Sequence of chain 7.A:
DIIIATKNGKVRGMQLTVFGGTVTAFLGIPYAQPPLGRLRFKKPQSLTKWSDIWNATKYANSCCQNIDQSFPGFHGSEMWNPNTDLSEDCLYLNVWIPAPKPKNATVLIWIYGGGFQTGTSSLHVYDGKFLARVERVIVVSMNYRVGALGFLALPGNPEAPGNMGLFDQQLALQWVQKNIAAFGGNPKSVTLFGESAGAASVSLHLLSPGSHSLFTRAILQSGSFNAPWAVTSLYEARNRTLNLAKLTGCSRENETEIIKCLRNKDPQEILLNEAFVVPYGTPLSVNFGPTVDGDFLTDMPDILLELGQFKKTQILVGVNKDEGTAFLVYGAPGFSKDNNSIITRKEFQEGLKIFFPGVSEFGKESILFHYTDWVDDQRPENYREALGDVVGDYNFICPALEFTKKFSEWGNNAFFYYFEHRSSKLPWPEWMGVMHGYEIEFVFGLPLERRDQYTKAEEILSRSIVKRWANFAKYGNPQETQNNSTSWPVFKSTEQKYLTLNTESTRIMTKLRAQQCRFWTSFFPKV

The protein below binds the small molecule below.
Small molecule (SMILES): CC(=O)N[C@H]1[C@H](O[C@H]2[C@H](O)[C@@H](NC(C)=O)CO[C@@H]2CO[C@H]2O[C@@H](C)[C@@H](O)[C@@H](O)[C@@H]2O)O[C@H](CO)[C@@H](O)[C@@H]1O

Binding-site contacts:
Ligand atom C2 contacts residue ASN241 of chain 7.A at 2.5 Å.
Ligand atom C3 contacts residue PHE278 of chain 7.A at 3.3 Å (hydrophobic).
Ligand atom C5 contacts residue ASN245 of chain 7.A at 3.7 Å.
Ligand atom C5 contacts residue ASN245 of chain 7.A at 3.9 Å.
Ligand atom O2 contacts residue PRO281 of chain 7.A at 3.8 Å.
Ligand atom C6 contacts residue ASN245 of chain 7.A at 3.7 Å.
Ligand atom O7 contacts residue PRO281 of chain 7.A at 3.5 Å.
Ligand atom C5 contacts residue PRO281 of chain 7.A at 4.2 Å (hydrophobic).
Ligand atom O3 contacts residue VAL280 of chain 7.A at 3.7 Å.
Ligand atom C4 contacts residue ASN241 of chain 7.A at 4.3 Å.
Ligand atom C3 contacts residue PRO281 of chain 7.A at 4.3 Å (hydrophobic).
Ligand atom C6 contacts residue LEU249 of chain 7.A at 3.9 Å (hydrophobic).
Ligand atom C1 contacts residue ASN245 of chain 7.A at 4.0 Å.
Ligand atom C7 contacts residue PRO281 of chain 7.A at 3.8 Å (hydrophobic).
Ligand atom O3 contacts residue PRO281 of chain 7.A at 4.0 Å.
Ligand atom O5 contacts residue ASN241 of chain 7.A at 2.3 Å (h-bond).
Ligand atom O3 contacts residue PRO281 of chain 7.A at 3.8 Å.
Ligand atom O5 contacts residue ASN245 of chain 7.A at 3.0 Å (h-bond).
Ligand atom C2 contacts residue PRO281 of chain 7.A at 4.4 Å (hydrophobic).
Ligand atom C8 contacts residue TYR282 of chain 7.A at 4.2 Å (hydrophobic).
Ligand atom O3 contacts residue PHE278 of chain 7.A at 3.3 Å (h-bond).
Ligand atom C3 contacts residue ASN241 of chain 7.A at 3.9 Å.
Ligand atom O7 contacts residue ASN241 of chain 7.A at 3.9 Å.
Ligand atom C8 contacts residue PRO281 of chain 7.A at 3.4 Å (hydrophobic).
Ligand atom C1 contacts residue ASN241 of chain 7.A at 1.5 Å.
Ligand atom C5 contacts residue PHE278 of chain 7.A at 4.2 Å (hydrophobic).
Ligand atom O5 contacts residue PRO281 of chain 7.A at 4.3 Å.
Ligand atom C4 contacts residue PHE278 of chain 7.A at 3.1 Å (hydrophobic).
Ligand atom C1 contacts residue ASN245 of chain 7.A at 4.0 Å.
Ligand atom C6 contacts residue ASN245 of chain 7.A at 3.4 Å.
Ligand atom C6 contacts residue LYS248 of chain 7.A at 4.4 Å.
Ligand atom O6 contacts residue ASN245 of chain 7.A at 4.2 Å.
Ligand atom N2 contacts residue ASN241 of chain 7.A at 3.1 Å (h-bond).
Ligand atom C7 contacts residue ASN241 of chain 7.A at 3.9 Å.
Ligand atom O4 contacts residue LEU249 of chain 7.A at 4.3 Å.
Ligand atom C5 contacts residue ASN241 of chain 7.A at 3.6 Å.
Ligand atom O4 contacts residue PHE278 of chain 7.A at 3.7 Å.
Ligand atom O5 contacts residue ASN245 of chain 7.A at 4.0 Å.
Ligand atom C3 contacts residue VAL280 of chain 7.A at 4.3 Å (hydrophobic).